A small-molecule ligand and the protein it binds are described below.
Small molecule (SMILES): CSc1cccc(Nc2c3cccc-3[nH]c3ccccc23)c1

Sequence of chain 1.D:
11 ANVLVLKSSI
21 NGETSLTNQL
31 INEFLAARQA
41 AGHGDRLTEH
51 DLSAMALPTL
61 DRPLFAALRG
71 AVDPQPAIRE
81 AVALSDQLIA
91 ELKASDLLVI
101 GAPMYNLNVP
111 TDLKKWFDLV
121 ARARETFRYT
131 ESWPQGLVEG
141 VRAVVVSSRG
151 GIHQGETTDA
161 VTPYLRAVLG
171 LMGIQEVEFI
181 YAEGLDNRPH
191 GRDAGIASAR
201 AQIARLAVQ

Sequence of chain 1.A:
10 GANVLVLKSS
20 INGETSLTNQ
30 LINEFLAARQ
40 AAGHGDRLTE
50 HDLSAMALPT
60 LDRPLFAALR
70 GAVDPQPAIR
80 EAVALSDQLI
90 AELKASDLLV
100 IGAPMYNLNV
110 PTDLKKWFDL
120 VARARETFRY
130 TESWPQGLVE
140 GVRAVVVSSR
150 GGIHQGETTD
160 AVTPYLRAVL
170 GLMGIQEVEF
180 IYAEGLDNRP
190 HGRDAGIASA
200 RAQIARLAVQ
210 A

Binding-site contacts:
Ligand atom C10 contacts residue TYR129 of chain 1.D at 3.2 Å (hydrophobic).
Ligand atom C16 contacts residue FMN1 of chain 1.I at 3.7 Å.
Ligand atom C5 contacts residue ALA123 of chain 1.D at 3.7 Å (hydrophobic).
Ligand atom C5 contacts residue TYR129 of chain 1.D at 3.4 Å (hydrophobic).
Ligand atom C18 contacts residue FMN1 of chain 1.I at 3.7 Å.
Ligand atom C13 contacts residue FMN1 of chain 1.I at 3.7 Å.
Ligand atom C18 contacts residue PHE127 of chain 1.D at 3.4 Å (hydrophobic).
Ligand atom S1 contacts residue LEU68 of chain 1.D at 3.8 Å.
Ligand atom C7 contacts residue TYR129 of chain 1.D at 3.6 Å (hydrophobic).
Ligand atom C2 contacts residue PHE65 of chain 1.D at 3.5 Å (hydrophobic).
Ligand atom C17 contacts residue FMN1 of chain 1.I at 3.4 Å.
Ligand atom C3 contacts residue ALA123 of chain 1.D at 3.7 Å (hydrophobic).
Ligand atom C15 contacts residue TYR129 of chain 1.D at 3.1 Å (hydrophobic).
Ligand atom C13 contacts residue PHE65 of chain 1.D at 3.5 Å (hydrophobic).
Ligand atom N1 contacts residue ASN106 of chain 1.A at 3.6 Å.
Ligand atom C10 contacts residue FMN1 of chain 1.I at 3.5 Å.
Ligand atom C11 contacts residue TYR129 of chain 1.D at 3.6 Å (hydrophobic).
Ligand atom C1 contacts residue ASN106 of chain 1.A at 3.6 Å.
Ligand atom C14 contacts residue FMN1 of chain 1.I at 3.6 Å.
Ligand atom C11 contacts residue ASP186 of chain 1.A at 3.4 Å.
Ligand atom C1 contacts residue ASP118 of chain 1.D at 3.0 Å.
Ligand atom C15 contacts residue FMN1 of chain 1.I at 3.5 Å.
Ligand atom C3 contacts residue PHE65 of chain 1.D at 3.6 Å (hydrophobic).
Ligand atom C4 contacts residue ALA123 of chain 1.D at 3.4 Å (hydrophobic).
Ligand atom C9 contacts residue FMN1 of chain 1.I at 3.6 Å.
Ligand atom C8 contacts residue FMN1 of chain 1.I at 3.5 Å.
Ligand atom N1 contacts residue FMN1 of chain 1.I at 3.5 Å.
Ligand atom N2 contacts residue ASP186 of chain 1.A at 3.3 Å (salt-bridge).
Ligand atom N1 contacts residue PHE127 of chain 1.D at 3.7 Å.
Ligand atom C19 contacts residue PHE65 of chain 1.D at 3.7 Å (hydrophobic).
Ligand atom C14 contacts residue PHE65 of chain 1.D at 3.6 Å (hydrophobic).
Ligand atom C8 contacts residue PHE127 of chain 1.D at 3.7 Å (hydrophobic).
Ligand atom C14 contacts residue TYR129 of chain 1.D at 3.5 Å (hydrophobic).
Ligand atom C7 contacts residue FMN1 of chain 1.I at 3.5 Å.
Ligand atom C19 contacts residue ALA121 of chain 1.D at 3.5 Å (hydrophobic).
Ligand atom C5 contacts residue PHE127 of chain 1.D at 3.7 Å (hydrophobic).
Ligand atom C11 contacts residue FMN1 of chain 1.I at 3.7 Å.
Ligand atom N2 contacts residue TYR129 of chain 1.D at 3.8 Å.
Ligand atom C1 contacts residue ALA121 of chain 1.D at 3.1 Å (hydrophobic).
Ligand atom N2 contacts residue FMN1 of chain 1.I at 3.5 Å.